A small-molecule ligand and the protein it binds are described below.
Small molecule (SMILES): COc1cc(CCNC(=O)c2nc(Cc3ccccc3C(F)(F)F)[nH]c(=O)c2O)ccc1O

Binding-site contacts:
Ligand atom O31 contacts residue GLU81 of chain 1.A at 3.1 Å (salt-bridge).
Ligand atom C29 contacts residue TYR44 of chain 1.A at 3.8 Å (hydrophobic).
Ligand atom C32 contacts residue HIS61 of chain 1.A at 3.4 Å.
Ligand atom C24 contacts residue GLU81 of chain 1.A at 3.4 Å.
Ligand atom C29 contacts residue GLU46 of chain 1.A at 3.2 Å.
Ligand atom C21 contacts residue TYR44 of chain 1.A at 3.3 Å (hydrophobic).
Ligand atom C32 contacts residue GLU120 of chain 1.A at 3.6 Å.
Ligand atom O01 contacts residue HIS61 of chain 1.A at 2.6 Å (h-bond).
Ligand atom C18 contacts residue MN1 of chain 1.C at 3.0 Å.
Ligand atom C17 contacts residue MN1 of chain 1.C at 3.5 Å.
Ligand atom O33 contacts residue GLU120 of chain 1.A at 3.1 Å (salt-bridge).
Ligand atom O33 contacts residue HIS61 of chain 1.A at 3.0 Å.
Ligand atom C22 contacts residue TYR44 of chain 1.A at 4.0 Å (hydrophobic).
Ligand atom N03 contacts residue TYR131 of chain 1.A at 3.8 Å.
Ligand atom C02 contacts residue HIS61 of chain 1.A at 3.2 Å.
Ligand atom C23 contacts residue GLU81 of chain 1.A at 2.9 Å.
Ligand atom C30 contacts residue TYR44 of chain 1.A at 3.6 Å (hydrophobic).
Ligand atom C25 contacts residue ILE58 of chain 1.A at 3.8 Å (hydrophobic).
Ligand atom C18 contacts residue GLU81 of chain 1.A at 3.9 Å.
Ligand atom O28 contacts residue GLU46 of chain 1.A at 3.6 Å.
Ligand atom C32 contacts residue MN1 of chain 1.B at 2.8 Å.
Ligand atom O33 contacts residue ASP109 of chain 1.A at 2.9 Å (salt-bridge).
Ligand atom O33 contacts residue MN1 of chain 1.B at 2.2 Å.
Ligand atom O01 contacts residue ILE121 of chain 1.A at 3.0 Å (h-bond).
Ligand atom O31 contacts residue MN1 of chain 1.C at 1.9 Å.
Ligand atom C02 contacts residue GLU120 of chain 1.A at 3.7 Å.
Ligand atom C29 contacts residue MET41 of chain 1.A at 3.9 Å (hydrophobic).
Ligand atom C29 contacts residue ALA40 of chain 1.A at 3.4 Å (hydrophobic).
Ligand atom C27 contacts residue ILE58 of chain 1.A at 3.9 Å (hydrophobic).
Ligand atom O28 contacts residue ILE58 of chain 1.A at 3.1 Å.
Ligand atom O33 contacts residue MN1 of chain 1.C at 2.1 Å.
Ligand atom O33 contacts residue GLU81 of chain 1.A at 3.5 Å (salt-bridge).
Ligand atom O01 contacts residue TYR131 of chain 1.A at 3.8 Å.
Ligand atom O26 contacts residue ILE58 of chain 1.A at 3.0 Å.
Ligand atom O01 contacts residue GLU120 of chain 1.A at 3.2 Å (salt-bridge).
Ligand atom O01 contacts residue MN1 of chain 1.B at 2.1 Å.
Ligand atom C20 contacts residue TYR44 of chain 1.A at 3.6 Å (hydrophobic).
Ligand atom C29 contacts residue ILE58 of chain 1.A at 3.6 Å (hydrophobic).
Ligand atom C32 contacts residue MN1 of chain 1.C at 3.2 Å.
Ligand atom C02 contacts residue MN1 of chain 1.B at 2.8 Å.

Sequence of chain 1.A:
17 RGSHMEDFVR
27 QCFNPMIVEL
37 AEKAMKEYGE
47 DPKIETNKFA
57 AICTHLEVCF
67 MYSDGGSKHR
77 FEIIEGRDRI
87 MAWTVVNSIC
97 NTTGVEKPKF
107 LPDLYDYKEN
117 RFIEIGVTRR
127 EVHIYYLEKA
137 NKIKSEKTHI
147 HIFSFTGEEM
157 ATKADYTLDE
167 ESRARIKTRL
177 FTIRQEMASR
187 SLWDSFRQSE